The protein below binds the small molecule below.
Small molecule (SMILES): CC(=O)N[C@H]1[C@H](O[C@H]2[C@H](O)[C@@H](NC(C)=O)CO[C@@H]2CO)O[C@H](CO)[C@@H](O)[C@@H]1O

Sequence of chain 1.B:
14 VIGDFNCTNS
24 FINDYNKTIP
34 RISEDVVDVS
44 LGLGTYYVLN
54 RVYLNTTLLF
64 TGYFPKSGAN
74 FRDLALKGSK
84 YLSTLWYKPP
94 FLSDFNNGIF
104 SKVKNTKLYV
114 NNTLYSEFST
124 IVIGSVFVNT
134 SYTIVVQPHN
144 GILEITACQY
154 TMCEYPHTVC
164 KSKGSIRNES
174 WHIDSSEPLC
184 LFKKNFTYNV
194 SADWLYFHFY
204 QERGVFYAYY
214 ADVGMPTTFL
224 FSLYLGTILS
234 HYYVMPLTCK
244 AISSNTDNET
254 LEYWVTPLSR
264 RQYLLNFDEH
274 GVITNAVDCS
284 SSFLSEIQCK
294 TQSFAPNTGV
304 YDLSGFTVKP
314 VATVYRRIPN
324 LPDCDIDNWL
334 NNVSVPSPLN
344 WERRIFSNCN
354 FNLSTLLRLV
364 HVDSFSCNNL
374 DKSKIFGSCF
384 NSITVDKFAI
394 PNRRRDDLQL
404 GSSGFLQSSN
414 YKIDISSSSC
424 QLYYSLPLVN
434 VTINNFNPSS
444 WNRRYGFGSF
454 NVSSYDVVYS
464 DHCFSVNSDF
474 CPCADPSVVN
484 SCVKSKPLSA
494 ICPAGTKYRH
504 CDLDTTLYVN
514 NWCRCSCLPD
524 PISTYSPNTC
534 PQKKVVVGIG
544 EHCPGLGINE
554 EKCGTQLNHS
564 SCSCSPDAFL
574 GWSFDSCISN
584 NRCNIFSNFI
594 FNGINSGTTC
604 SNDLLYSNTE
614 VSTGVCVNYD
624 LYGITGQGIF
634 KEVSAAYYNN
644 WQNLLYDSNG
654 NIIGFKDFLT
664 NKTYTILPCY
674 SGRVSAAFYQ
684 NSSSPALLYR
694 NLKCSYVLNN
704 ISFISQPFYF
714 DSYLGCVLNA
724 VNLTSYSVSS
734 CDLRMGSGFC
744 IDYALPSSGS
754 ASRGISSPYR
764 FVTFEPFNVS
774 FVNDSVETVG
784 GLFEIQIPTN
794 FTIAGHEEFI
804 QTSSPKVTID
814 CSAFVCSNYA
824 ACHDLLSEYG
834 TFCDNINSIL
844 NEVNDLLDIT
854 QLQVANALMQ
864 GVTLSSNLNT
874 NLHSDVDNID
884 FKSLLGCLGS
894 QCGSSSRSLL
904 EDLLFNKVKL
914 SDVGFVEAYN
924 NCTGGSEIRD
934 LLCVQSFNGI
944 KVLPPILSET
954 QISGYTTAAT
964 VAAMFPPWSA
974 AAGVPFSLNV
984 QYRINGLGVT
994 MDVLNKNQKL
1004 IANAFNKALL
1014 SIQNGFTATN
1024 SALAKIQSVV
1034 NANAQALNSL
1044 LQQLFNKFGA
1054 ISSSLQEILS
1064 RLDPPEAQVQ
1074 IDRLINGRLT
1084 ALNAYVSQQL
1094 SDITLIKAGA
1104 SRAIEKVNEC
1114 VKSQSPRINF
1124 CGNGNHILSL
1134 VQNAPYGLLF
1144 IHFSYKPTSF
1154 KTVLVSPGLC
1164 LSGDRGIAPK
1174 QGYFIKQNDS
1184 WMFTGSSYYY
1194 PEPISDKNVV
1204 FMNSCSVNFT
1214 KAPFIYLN

Binding-site contacts:
Ligand atom C3 contacts residue ASN335 of chain 1.B at 3.8 Å.
Ligand atom C1 contacts residue ASN335 of chain 1.B at 1.4 Å.
Ligand atom O7 contacts residue ASN335 of chain 1.B at 4.3 Å.
Ligand atom C2 contacts residue ASN335 of chain 1.B at 2.5 Å.
Ligand atom N2 contacts residue ASN335 of chain 1.B at 2.9 Å (h-bond).
Ligand atom C5 contacts residue ASN335 of chain 1.B at 3.7 Å.
Ligand atom O5 contacts residue ASN335 of chain 1.B at 2.4 Å (h-bond).
Ligand atom C7 contacts residue ASN335 of chain 1.B at 3.8 Å.
Ligand atom C4 contacts residue ASN335 of chain 1.B at 4.3 Å.